This small molecule binds to this protein.
Small molecule (SMILES): CC(C)CCC[C@@H](C)[C@H]1CC[C@H]2[C@@H]3CC=C4C[C@@H](O)CC[C@]4(C)[C@H]3CC[C@]12C

Binding-site contacts:
Ligand atom C15 contacts residue LEU339 of chain 1.B at 4.4 Å (hydrophobic).
Ligand atom C7 contacts residue LEU14 of chain 1.B at 3.7 Å (hydrophobic).
Ligand atom C11 contacts residue PHE11 of chain 1.B at 4.2 Å (hydrophobic).
Ligand atom C6 contacts residue LEU14 of chain 1.B at 4.0 Å (hydrophobic).
Ligand atom C24 contacts residue ILE130 of chain 1.B at 4.2 Å (hydrophobic).
Ligand atom C9 contacts residue PHE11 of chain 1.B at 4.4 Å (hydrophobic).
Ligand atom C3 contacts residue VAL15 of chain 1.B at 4.3 Å (hydrophobic).
Ligand atom C16 contacts residue LEU339 of chain 1.B at 4.1 Å (hydrophobic).
Ligand atom C12 contacts residue PHE11 of chain 1.B at 4.0 Å (hydrophobic).
Ligand atom C6 contacts residue VAL15 of chain 1.B at 4.3 Å (hydrophobic).
Ligand atom C4 contacts residue VAL15 of chain 1.B at 4.2 Å (hydrophobic).
Ligand atom C26 contacts residue ILE130 of chain 1.B at 4.3 Å (hydrophobic).
Ligand atom C1 contacts residue PHE11 of chain 1.B at 3.9 Å (hydrophobic).
Ligand atom C22 contacts residue VAL134 of chain 1.B at 3.8 Å (hydrophobic).

Sequence of chain 1.B:
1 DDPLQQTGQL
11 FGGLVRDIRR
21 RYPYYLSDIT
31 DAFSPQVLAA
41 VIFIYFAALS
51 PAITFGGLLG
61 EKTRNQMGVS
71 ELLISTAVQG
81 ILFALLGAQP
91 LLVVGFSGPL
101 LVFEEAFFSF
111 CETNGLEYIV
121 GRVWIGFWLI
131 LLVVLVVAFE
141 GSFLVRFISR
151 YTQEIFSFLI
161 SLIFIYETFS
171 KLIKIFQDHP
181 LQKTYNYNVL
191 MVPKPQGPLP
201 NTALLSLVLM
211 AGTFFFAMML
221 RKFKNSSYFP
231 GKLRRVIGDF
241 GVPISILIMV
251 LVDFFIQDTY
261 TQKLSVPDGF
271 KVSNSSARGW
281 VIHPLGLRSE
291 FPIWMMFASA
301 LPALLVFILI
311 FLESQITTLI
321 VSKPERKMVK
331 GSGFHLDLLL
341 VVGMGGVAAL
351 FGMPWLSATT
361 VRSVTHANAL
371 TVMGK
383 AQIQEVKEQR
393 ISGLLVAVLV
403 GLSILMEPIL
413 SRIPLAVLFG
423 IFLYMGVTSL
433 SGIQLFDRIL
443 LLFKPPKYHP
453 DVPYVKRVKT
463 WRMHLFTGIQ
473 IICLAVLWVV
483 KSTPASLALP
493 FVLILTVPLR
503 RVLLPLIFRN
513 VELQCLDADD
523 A